The protein below binds the small molecule below.
Small molecule (SMILES): CC[C@H](C)[C@H](NC(=O)[C@H](CCCCN)NC(=O)[C@@H](N)CC1=NC=NC1)C(=O)N[C@@H](CC(C)C)C(=O)N[C@@H](Cc1cnc[nH]1)C(=O)N[C@@H](CCCN=C(N)N)C(=O)N[C@@H](CC(C)C)C(=O)N[C@H](C=O)CC(C)C

Sequence of chain 1.A:
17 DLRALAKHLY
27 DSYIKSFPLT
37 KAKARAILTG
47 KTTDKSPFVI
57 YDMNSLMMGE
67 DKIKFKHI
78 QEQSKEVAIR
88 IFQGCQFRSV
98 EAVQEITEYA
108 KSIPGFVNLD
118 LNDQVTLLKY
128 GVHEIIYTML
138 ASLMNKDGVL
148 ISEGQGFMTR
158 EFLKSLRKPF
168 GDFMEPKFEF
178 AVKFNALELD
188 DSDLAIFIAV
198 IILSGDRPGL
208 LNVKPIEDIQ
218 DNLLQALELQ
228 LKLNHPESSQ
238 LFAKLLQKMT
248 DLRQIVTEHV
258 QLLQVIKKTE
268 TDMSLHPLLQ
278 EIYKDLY

Binding-site contacts:
Ligand atom CB contacts residue LEU118 of chain 1.A at 3.9 Å (hydrophobic).
Ligand atom NE2 contacts residue LYS126 of chain 1.A at 3.9 Å.
Ligand atom CE1 contacts residue GLU278 of chain 1.A at 3.5 Å.
Ligand atom CA contacts residue GLU278 of chain 1.A at 3.4 Å.
Ligand atom CG contacts residue GLU278 of chain 1.A at 3.7 Å.
Ligand atom CE1 contacts residue ASN119 of chain 1.A at 3.7 Å.
Ligand atom ND1 contacts residue LEU118 of chain 1.A at 3.8 Å.
Ligand atom CA contacts residue GLU278 of chain 1.A at 3.8 Å.
Ligand atom C contacts residue GLU278 of chain 1.A at 3.5 Å.
Ligand atom CA contacts residue GLU278 of chain 1.A at 3.7 Å.
Ligand atom CG2 contacts residue LEU275 of chain 1.A at 3.9 Å (hydrophobic).
Ligand atom O contacts residue THR104 of chain 1.A at 3.9 Å.
Ligand atom CA contacts residue GLU278 of chain 1.A at 3.3 Å.
Ligand atom CD1 contacts residue THR104 of chain 1.A at 3.5 Å.
Ligand atom O contacts residue GLU278 of chain 1.A at 3.3 Å (salt-bridge).
Ligand atom CG contacts residue LEU125 of chain 1.A at 3.9 Å (hydrophobic).
Ligand atom C contacts residue GLU278 of chain 1.A at 3.2 Å.
Ligand atom N contacts residue GLU278 of chain 1.A at 2.5 Å (salt-bridge).
Ligand atom NE2 contacts residue VAL122 of chain 1.A at 3.7 Å.
Ligand atom CB contacts residue GLU278 of chain 1.A at 3.7 Å.
Ligand atom CB contacts residue GLU278 of chain 1.A at 3.9 Å.
Ligand atom CD2 contacts residue VAL122 of chain 1.A at 3.3 Å (hydrophobic).
Ligand atom CD1 contacts residue LEU275 of chain 1.A at 3.6 Å (hydrophobic).
Ligand atom C contacts residue GLU278 of chain 1.A at 3.7 Å.
Ligand atom N contacts residue GLU278 of chain 1.A at 2.8 Å (salt-bridge).
Ligand atom ND1 contacts residue VAL122 of chain 1.A at 3.9 Å.
Ligand atom CB contacts residue GLU278 of chain 1.A at 3.1 Å.
Ligand atom CD1 contacts residue GLU278 of chain 1.A at 3.6 Å.
Ligand atom CD1 contacts residue LEU125 of chain 1.A at 3.4 Å (hydrophobic).
Ligand atom CG1 contacts residue GLU278 of chain 1.A at 3.0 Å.
Ligand atom CD2 contacts residue VAL122 of chain 1.A at 3.9 Å (hydrophobic).
Ligand atom CG contacts residue VAL122 of chain 1.A at 3.8 Å (hydrophobic).
Ligand atom N contacts residue GLU278 of chain 1.A at 3.4 Å (salt-bridge).
Ligand atom CB contacts residue VAL122 of chain 1.A at 3.8 Å (hydrophobic).
Ligand atom O contacts residue LYS108 of chain 1.A at 3.3 Å (salt-bridge).
Ligand atom CB contacts residue GLU278 of chain 1.A at 3.4 Å.
Ligand atom ND1 contacts residue GLU278 of chain 1.A at 3.5 Å (salt-bridge).
Ligand atom CE1 contacts residue LYS126 of chain 1.A at 3.0 Å.
Ligand atom CE1 contacts residue VAL122 of chain 1.A at 3.7 Å (hydrophobic).
Ligand atom CD2 contacts residue GLN121 of chain 1.A at 3.7 Å.